Sequence of chain 1.B:
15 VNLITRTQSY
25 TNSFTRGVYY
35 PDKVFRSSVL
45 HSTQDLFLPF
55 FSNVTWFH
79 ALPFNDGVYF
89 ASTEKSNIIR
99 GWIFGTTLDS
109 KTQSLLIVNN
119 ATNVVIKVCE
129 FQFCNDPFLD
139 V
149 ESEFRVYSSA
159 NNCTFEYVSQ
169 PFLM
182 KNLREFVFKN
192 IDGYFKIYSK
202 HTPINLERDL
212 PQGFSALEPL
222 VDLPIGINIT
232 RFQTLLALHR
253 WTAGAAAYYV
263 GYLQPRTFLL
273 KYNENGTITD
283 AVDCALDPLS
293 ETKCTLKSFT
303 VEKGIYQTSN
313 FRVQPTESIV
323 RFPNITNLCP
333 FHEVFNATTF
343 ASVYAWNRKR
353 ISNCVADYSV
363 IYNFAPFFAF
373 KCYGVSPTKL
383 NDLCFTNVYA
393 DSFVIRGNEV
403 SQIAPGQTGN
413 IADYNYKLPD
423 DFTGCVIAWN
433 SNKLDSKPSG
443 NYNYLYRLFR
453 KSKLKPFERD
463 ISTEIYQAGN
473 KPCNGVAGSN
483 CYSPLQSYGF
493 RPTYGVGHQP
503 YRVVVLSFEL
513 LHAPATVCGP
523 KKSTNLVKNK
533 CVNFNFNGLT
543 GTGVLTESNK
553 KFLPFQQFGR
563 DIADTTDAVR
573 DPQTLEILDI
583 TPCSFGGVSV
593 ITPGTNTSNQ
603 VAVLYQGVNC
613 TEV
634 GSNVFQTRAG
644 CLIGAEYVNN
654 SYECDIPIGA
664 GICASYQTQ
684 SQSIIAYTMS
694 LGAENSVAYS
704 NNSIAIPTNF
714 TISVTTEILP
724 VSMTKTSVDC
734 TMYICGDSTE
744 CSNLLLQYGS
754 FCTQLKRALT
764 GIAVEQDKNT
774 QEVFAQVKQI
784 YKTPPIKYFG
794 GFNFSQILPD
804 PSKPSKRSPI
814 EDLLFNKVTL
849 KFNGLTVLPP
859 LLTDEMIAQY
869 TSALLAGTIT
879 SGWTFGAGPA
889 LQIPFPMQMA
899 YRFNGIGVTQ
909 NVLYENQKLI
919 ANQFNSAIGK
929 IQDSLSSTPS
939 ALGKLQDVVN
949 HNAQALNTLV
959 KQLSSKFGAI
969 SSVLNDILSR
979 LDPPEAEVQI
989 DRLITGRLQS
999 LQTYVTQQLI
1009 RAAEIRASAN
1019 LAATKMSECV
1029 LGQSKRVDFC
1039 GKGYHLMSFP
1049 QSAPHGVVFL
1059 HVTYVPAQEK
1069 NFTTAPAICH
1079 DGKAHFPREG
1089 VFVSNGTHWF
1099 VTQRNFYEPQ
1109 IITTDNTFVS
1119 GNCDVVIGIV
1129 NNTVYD

Binding-site contacts:
Ligand atom C7 contacts residue ASN704 of chain 1.B at 3.7 Å.
Ligand atom O6 contacts residue TYR791 of chain 1.A at 4.5 Å.
Ligand atom C4 contacts residue ASN704 of chain 1.B at 4.3 Å.
Ligand atom O5 contacts residue TYR791 of chain 1.A at 4.2 Å.
Ligand atom N2 contacts residue ASN704 of chain 1.B at 2.9 Å (h-bond).
Ligand atom C5 contacts residue TYR791 of chain 1.A at 4.3 Å (hydrophobic).
Ligand atom C2 contacts residue ASN704 of chain 1.B at 2.5 Å.
Ligand atom C1 contacts residue TYR791 of chain 1.A at 3.9 Å (hydrophobic).
Ligand atom O5 contacts residue ASN704 of chain 1.B at 2.4 Å (h-bond).
Ligand atom O7 contacts residue ASN704 of chain 1.B at 3.9 Å.
Ligand atom C3 contacts residue ASN704 of chain 1.B at 3.8 Å.
Ligand atom C1 contacts residue ASN704 of chain 1.B at 1.4 Å.
Ligand atom C5 contacts residue ASN704 of chain 1.B at 3.7 Å.

This protein binds this small molecule.
Small molecule (SMILES): CC(=O)N[C@@H]1[C@@H](O)[C@H](O)[C@@H](CO)O[C@H]1O

Sequence of chain 1.A:
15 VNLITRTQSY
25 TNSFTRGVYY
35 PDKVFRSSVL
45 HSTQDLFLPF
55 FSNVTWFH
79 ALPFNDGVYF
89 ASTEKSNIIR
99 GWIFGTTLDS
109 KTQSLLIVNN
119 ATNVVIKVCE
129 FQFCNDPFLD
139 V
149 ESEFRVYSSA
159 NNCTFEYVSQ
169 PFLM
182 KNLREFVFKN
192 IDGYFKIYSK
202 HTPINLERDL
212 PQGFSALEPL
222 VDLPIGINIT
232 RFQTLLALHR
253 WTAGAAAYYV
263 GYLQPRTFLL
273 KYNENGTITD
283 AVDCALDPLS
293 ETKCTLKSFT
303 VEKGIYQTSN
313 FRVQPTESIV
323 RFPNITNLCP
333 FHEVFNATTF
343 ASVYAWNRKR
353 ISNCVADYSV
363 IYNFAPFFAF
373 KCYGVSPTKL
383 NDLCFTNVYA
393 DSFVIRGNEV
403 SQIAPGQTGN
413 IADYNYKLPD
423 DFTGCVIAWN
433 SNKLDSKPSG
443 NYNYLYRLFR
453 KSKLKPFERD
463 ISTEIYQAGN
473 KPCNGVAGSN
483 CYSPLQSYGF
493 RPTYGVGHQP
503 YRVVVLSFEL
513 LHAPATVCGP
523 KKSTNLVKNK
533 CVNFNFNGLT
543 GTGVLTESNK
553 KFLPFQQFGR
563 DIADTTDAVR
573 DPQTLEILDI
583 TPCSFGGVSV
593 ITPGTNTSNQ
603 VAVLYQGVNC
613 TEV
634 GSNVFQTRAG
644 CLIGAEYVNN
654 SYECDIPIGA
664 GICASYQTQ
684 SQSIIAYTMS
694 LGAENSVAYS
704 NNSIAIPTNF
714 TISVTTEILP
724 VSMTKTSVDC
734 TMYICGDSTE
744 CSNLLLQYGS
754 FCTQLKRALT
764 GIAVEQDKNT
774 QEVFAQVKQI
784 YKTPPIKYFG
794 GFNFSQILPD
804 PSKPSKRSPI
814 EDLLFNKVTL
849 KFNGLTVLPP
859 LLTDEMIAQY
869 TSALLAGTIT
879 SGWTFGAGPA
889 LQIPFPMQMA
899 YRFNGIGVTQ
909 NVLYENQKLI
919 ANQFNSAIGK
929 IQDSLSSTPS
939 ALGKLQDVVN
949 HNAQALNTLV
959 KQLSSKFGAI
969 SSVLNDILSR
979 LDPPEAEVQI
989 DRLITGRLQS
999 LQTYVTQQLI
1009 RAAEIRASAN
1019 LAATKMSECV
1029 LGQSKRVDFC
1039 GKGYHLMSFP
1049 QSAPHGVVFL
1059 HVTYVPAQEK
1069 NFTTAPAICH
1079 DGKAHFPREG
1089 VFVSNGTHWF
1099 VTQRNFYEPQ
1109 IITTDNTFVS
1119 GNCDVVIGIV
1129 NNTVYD